Binding-site contacts:
Ligand atom C5 contacts residue LYS404 of chain 1.A at 3.4 Å.
Ligand atom C3 contacts residue SER405 of chain 1.A at 4.2 Å.
Ligand atom C2 contacts residue ASN226 of chain 1.A at 2.5 Å.
Ligand atom C2 contacts residue THR402 of chain 1.A at 4.4 Å.
Ligand atom N2 contacts residue PRO176 of chain 1.A at 4.4 Å.
Ligand atom C7 contacts residue ASN338 of chain 1.A at 4.4 Å.
Ligand atom C3 contacts residue ASN226 of chain 1.A at 3.8 Å.
Ligand atom O6 contacts residue VAL33 of chain 1.A at 3.9 Å.
Ligand atom C1 contacts residue SER405 of chain 1.A at 4.3 Å.
Ligand atom C7 contacts residue LEU225 of chain 1.A at 4.5 Å (hydrophobic).
Ligand atom C6 contacts residue LYS404 of chain 1.A at 3.8 Å.
Ligand atom C8 contacts residue LEU225 of chain 1.A at 3.6 Å (hydrophobic).
Ligand atom N2 contacts residue LEU225 of chain 1.A at 4.2 Å.
Ligand atom C2 contacts residue PRO176 of chain 1.A at 4.5 Å (hydrophobic).
Ligand atom C8 contacts residue VAL218 of chain 1.A at 4.4 Å (hydrophobic).
Ligand atom C4 contacts residue ASN226 of chain 1.A at 4.2 Å.
Ligand atom O7 contacts residue PRO176 of chain 1.A at 3.2 Å.
Ligand atom C4 contacts residue LYS404 of chain 1.A at 4.2 Å.
Ligand atom O5 contacts residue LYS404 of chain 1.A at 4.2 Å.
Ligand atom C7 contacts residue ASN226 of chain 1.A at 4.0 Å.
Ligand atom C2 contacts residue SER405 of chain 1.A at 4.4 Å.
Ligand atom C1 contacts residue ASN226 of chain 1.A at 1.4 Å.
Ligand atom N2 contacts residue SER405 of chain 1.A at 3.8 Å.
Ligand atom C5 contacts residue ASN226 of chain 1.A at 3.7 Å.
Ligand atom O3 contacts residue CYS403 of chain 1.A at 4.3 Å.
Ligand atom O5 contacts residue ASN226 of chain 1.A at 2.4 Å (h-bond).
Ligand atom C8 contacts residue ASN338 of chain 1.A at 3.4 Å.
Ligand atom N2 contacts residue ASN226 of chain 1.A at 2.9 Å (h-bond).
Ligand atom C7 contacts residue PRO176 of chain 1.A at 3.8 Å (hydrophobic).
Ligand atom O4 contacts residue LYS404 of chain 1.A at 4.0 Å.

This protein binds this small molecule.
Small molecule (SMILES): CC(=O)N[C@H]1[C@H](O[C@H]2[C@H](O)[C@@H](NC(C)=O)CO[C@@H]2CO)O[C@H](CO)[C@@H](O[C@@H]2O[C@H](CO[C@H]3O[C@H](CO)[C@@H](O)[C@H](O)[C@@H]3O)[C@@H](O)[C@H](O[C@H]3O[C@H](CO)[C@@H](O)[C@H](O)[C@@H]3O)[C@@H]2O)[C@@H]1O

Sequence of chain 1.A:
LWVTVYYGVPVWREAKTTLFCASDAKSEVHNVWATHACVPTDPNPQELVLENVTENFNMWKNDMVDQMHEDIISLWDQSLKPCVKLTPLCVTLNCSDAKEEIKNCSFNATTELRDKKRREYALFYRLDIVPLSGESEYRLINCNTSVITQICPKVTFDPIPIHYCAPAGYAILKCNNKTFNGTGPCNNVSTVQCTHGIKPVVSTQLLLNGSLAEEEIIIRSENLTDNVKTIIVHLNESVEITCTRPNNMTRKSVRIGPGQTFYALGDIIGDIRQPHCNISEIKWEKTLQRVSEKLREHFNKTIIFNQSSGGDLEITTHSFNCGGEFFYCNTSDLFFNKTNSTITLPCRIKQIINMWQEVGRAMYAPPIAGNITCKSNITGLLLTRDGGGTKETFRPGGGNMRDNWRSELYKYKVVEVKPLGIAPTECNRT